Sequence of chain 1.J:
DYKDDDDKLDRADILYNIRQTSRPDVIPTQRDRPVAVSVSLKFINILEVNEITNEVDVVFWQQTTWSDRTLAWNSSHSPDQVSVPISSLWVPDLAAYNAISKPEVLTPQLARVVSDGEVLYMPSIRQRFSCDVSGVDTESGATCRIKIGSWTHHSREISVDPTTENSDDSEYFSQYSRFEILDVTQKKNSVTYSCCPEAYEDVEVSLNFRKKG

Binding-site contacts:
Ligand atom C1 contacts residue MET122 of chain 1.J at 4.0 Å (hydrophobic).
Ligand atom C5 contacts residue MET122 of chain 1.J at 4.0 Å (hydrophobic).
Ligand atom N7 contacts residue TYR200 of chain 1.I at 4.3 Å.
Ligand atom C12 contacts residue TYR200 of chain 1.I at 3.8 Å (hydrophobic).
Ligand atom N13 contacts residue MET122 of chain 1.J at 3.9 Å.
Ligand atom C15 contacts residue TRP151 of chain 1.I at 3.4 Å (hydrophobic).
Ligand atom C3 contacts residue CYS195 of chain 1.I at 4.2 Å (hydrophobic).
Ligand atom C17 contacts residue ARG112 of chain 1.J at 3.8 Å.
Ligand atom N13 contacts residue TRP151 of chain 1.I at 3.8 Å.
Ligand atom N13 contacts residue THR152 of chain 1.I at 3.8 Å.
Ligand atom C10 contacts residue TRP61 of chain 1.J at 4.2 Å (hydrophobic).
Ligand atom C11 contacts residue TYR200 of chain 1.I at 4.1 Å (hydrophobic).
Ligand atom C18 contacts residue ARG112 of chain 1.J at 3.9 Å.
Ligand atom C14 contacts residue MET122 of chain 1.J at 3.9 Å (hydrophobic).
Ligand atom C6 contacts residue MET122 of chain 1.J at 3.3 Å (hydrophobic).
Ligand atom C14 contacts residue THR152 of chain 1.I at 4.3 Å.
Ligand atom C10 contacts residue MET122 of chain 1.J at 3.9 Å (hydrophobic).
Ligand atom C12 contacts residue TRP151 of chain 1.I at 3.4 Å (hydrophobic).
Ligand atom C12 contacts residue MET122 of chain 1.J at 3.5 Å (hydrophobic).
Ligand atom C9 contacts residue TYR200 of chain 1.I at 3.9 Å (hydrophobic).
Ligand atom C16 contacts residue LEU120 of chain 1.J at 4.0 Å (hydrophobic).
Ligand atom N7 contacts residue MET122 of chain 1.J at 4.0 Å.
Ligand atom C9 contacts residue TYR97 of chain 1.I at 3.6 Å (hydrophobic).
Ligand atom C11 contacts residue MET122 of chain 1.J at 3.3 Å (hydrophobic).
Ligand atom N2 contacts residue TYR193 of chain 1.I at 4.3 Å.
Ligand atom N7 contacts residue TRP151 of chain 1.I at 2.7 Å (h-bond).
Ligand atom C17 contacts residue LEU120 of chain 1.J at 3.4 Å (hydrophobic).
Ligand atom C8 contacts residue TYR97 of chain 1.I at 3.3 Å (hydrophobic).
Ligand atom C1 contacts residue TRP61 of chain 1.J at 4.2 Å (hydrophobic).
Ligand atom C8 contacts residue TRP151 of chain 1.I at 3.7 Å (hydrophobic).
Ligand atom C9 contacts residue TYR193 of chain 1.I at 3.6 Å (hydrophobic).
Ligand atom C16 contacts residue TYR200 of chain 1.I at 3.3 Å (hydrophobic).
Ligand atom C18 contacts residue LEU120 of chain 1.J at 4.1 Å (hydrophobic).
Ligand atom C17 contacts residue TYR200 of chain 1.I at 4.2 Å (hydrophobic).
Ligand atom C15 contacts residue TYR200 of chain 1.I at 3.9 Å (hydrophobic).
Ligand atom C18 contacts residue THR152 of chain 1.I at 4.0 Å.
Ligand atom C16 contacts residue TRP151 of chain 1.I at 4.1 Å (hydrophobic).
Ligand atom C10 contacts residue TYR193 of chain 1.I at 3.8 Å (hydrophobic).
Ligand atom C15 contacts residue MET122 of chain 1.J at 3.9 Å (hydrophobic).
Ligand atom C14 contacts residue TRP151 of chain 1.I at 3.3 Å (hydrophobic).

A small-molecule ligand and the protein it binds are described below.
Small molecule (SMILES): C(=C1\CCCN=C1c1cccnc1)\c1cc[nH]c1

Sequence of chain 1.I:
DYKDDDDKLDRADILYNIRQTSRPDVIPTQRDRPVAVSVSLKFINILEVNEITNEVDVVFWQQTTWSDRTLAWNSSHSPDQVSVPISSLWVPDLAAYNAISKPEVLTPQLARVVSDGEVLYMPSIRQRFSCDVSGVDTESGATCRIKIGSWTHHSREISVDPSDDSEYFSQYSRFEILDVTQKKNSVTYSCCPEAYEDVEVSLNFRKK